A small-molecule ligand and the protein it binds are described below.
Small molecule (SMILES): CC(=O)N[C@@H]1[C@@H](O)[C@H](O)[C@@H](CO)O[C@H]1O

Binding-site contacts:
Ligand atom C3 contacts residue ASN165 of chain 1.B at 3.8 Å.
Ligand atom O5 contacts residue ASN165 of chain 1.B at 2.4 Å (h-bond).
Ligand atom C8 contacts residue ASN164 of chain 1.B at 4.0 Å.
Ligand atom C5 contacts residue ASN165 of chain 1.B at 3.7 Å.
Ligand atom C8 contacts residue ASN165 of chain 1.B at 3.8 Å.
Ligand atom C7 contacts residue ASN165 of chain 1.B at 3.4 Å.
Ligand atom C1 contacts residue ASN165 of chain 1.B at 1.4 Å.
Ligand atom O7 contacts residue ASN165 of chain 1.B at 3.5 Å (h-bond).
Ligand atom N2 contacts residue ASN165 of chain 1.B at 2.9 Å (h-bond).
Ligand atom C2 contacts residue ASN165 of chain 1.B at 2.5 Å.
Ligand atom C4 contacts residue ASN165 of chain 1.B at 4.2 Å.

Sequence of chain 1.B:
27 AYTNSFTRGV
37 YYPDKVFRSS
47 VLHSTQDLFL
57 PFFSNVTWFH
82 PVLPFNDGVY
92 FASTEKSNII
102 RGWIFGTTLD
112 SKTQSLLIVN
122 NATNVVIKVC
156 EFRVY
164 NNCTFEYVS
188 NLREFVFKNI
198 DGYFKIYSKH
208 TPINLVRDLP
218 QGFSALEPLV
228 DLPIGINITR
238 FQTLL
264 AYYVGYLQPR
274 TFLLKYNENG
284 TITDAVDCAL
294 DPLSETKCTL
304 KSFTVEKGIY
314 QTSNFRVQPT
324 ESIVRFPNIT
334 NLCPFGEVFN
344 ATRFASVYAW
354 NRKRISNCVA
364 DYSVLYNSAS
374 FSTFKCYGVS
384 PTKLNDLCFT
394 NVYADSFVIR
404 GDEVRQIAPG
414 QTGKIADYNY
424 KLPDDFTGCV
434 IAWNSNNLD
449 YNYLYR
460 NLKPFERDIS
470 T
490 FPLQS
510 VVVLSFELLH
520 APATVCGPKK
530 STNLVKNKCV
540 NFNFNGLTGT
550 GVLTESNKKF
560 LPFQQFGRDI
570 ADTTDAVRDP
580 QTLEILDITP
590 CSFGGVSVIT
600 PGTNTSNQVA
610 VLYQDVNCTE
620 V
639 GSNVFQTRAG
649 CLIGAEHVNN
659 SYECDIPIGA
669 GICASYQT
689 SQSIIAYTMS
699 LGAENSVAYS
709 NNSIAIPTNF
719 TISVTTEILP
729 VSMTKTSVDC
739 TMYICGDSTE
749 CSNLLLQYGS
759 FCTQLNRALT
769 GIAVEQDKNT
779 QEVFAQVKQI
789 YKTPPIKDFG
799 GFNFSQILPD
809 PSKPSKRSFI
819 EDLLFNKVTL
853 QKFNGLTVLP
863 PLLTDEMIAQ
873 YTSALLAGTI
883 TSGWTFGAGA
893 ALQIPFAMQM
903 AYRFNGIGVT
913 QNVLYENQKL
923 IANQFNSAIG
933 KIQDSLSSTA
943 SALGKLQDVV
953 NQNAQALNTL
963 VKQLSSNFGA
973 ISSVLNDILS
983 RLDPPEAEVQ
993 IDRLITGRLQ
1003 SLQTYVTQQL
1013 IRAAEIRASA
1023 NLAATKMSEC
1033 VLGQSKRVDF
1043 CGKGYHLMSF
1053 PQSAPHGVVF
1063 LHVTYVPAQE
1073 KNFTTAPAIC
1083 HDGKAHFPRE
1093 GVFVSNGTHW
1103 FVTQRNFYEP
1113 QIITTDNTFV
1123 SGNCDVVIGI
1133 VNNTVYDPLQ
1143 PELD